Binding-site contacts:
Ligand atom C18 contacts residue HIS141 of chain 1.B at 4.1 Å.
Ligand atom C02 contacts residue HIS141 of chain 1.B at 3.6 Å.
Ligand atom C19 contacts residue TRP142 of chain 1.B at 3.9 Å (hydrophobic).
Ligand atom C15 contacts residue TRP142 of chain 1.B at 3.9 Å (hydrophobic).
Ligand atom N03 contacts residue ALA117 of chain 1.B at 3.7 Å.
Ligand atom C14 contacts residue GLY116 of chain 1.B at 3.8 Å.
Ligand atom C07 contacts residue HIS141 of chain 1.B at 3.5 Å.
Ligand atom N06 contacts residue ILE90 of chain 1.B at 3.3 Å (h-bond).
Ligand atom C18 contacts residue TRP142 of chain 1.B at 3.5 Å (hydrophobic).
Ligand atom C02 contacts residue ILE90 of chain 1.B at 3.6 Å (hydrophobic).
Ligand atom S05 contacts residue ILE90 of chain 1.B at 3.9 Å.
Ligand atom C19 contacts residue ALA117 of chain 1.B at 4.0 Å (hydrophobic).
Ligand atom C01 contacts residue HIS141 of chain 1.B at 3.6 Å.
Ligand atom C14 contacts residue GLU89 of chain 1.B at 4.0 Å.
Ligand atom C09 contacts residue SER118 of chain 1.B at 3.5 Å.
Ligand atom C04 contacts residue ILE90 of chain 1.B at 3.9 Å (hydrophobic).
Ligand atom N08 contacts residue ILE90 of chain 1.B at 4.1 Å.
Ligand atom S05 contacts residue TRP142 of chain 1.B at 3.5 Å.
Ligand atom N06 contacts residue GLU89 of chain 1.B at 3.4 Å (salt-bridge).
Ligand atom C19 contacts residue ILE90 of chain 1.B at 4.1 Å (hydrophobic).
Ligand atom N03 contacts residue SER118 of chain 1.B at 2.9 Å (h-bond).
Ligand atom C10 contacts residue GLY65 of chain 1.B at 4.0 Å.
Ligand atom C17 contacts residue TRP142 of chain 1.B at 3.9 Å (hydrophobic).
Ligand atom C01 contacts residue ILE90 of chain 1.B at 3.7 Å (hydrophobic).
Ligand atom C09 contacts residue ILE90 of chain 1.B at 3.8 Å (hydrophobic).
Ligand atom N06 contacts residue GLY65 of chain 1.B at 3.7 Å.
Ligand atom O20 contacts residue TRP142 of chain 1.B at 4.0 Å.
Ligand atom N08 contacts residue GLU89 of chain 1.B at 3.0 Å (salt-bridge).
Ligand atom C15 contacts residue HIS141 of chain 1.B at 3.9 Å.
Ligand atom C04 contacts residue SER118 of chain 1.B at 4.0 Å.
Ligand atom C10 contacts residue GLU89 of chain 1.B at 4.1 Å.
Ligand atom C19 contacts residue SER118 of chain 1.B at 3.3 Å.
Ligand atom N08 contacts residue GLY65 of chain 1.B at 3.5 Å.
Ligand atom C13 contacts residue TRP142 of chain 1.B at 3.6 Å (hydrophobic).
Ligand atom C09 contacts residue HIS141 of chain 1.B at 4.0 Å.
Ligand atom C14 contacts residue ILE90 of chain 1.B at 3.8 Å (hydrophobic).
Ligand atom N03 contacts residue HIS141 of chain 1.B at 4.0 Å.
Ligand atom C07 contacts residue TRP142 of chain 1.B at 4.0 Å (hydrophobic).
Ligand atom C19 contacts residue GLN119 of chain 1.B at 3.4 Å.
Ligand atom C14 contacts residue MET88 of chain 1.B at 3.6 Å (hydrophobic).

Sequence of chain 1.B:
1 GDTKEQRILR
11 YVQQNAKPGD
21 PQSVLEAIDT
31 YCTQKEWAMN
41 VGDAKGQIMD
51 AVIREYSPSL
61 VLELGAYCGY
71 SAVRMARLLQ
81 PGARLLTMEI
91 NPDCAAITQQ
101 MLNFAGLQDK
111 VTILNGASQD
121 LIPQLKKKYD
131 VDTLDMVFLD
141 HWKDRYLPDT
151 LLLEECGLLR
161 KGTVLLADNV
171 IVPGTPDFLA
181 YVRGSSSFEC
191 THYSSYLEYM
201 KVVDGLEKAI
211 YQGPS

A small-molecule ligand and the protein it binds are described below.
Small molecule (SMILES): COc1ccc(Cc2cc(-c3sc(C)nc3C)[nH]n2)cc1